Binding-site contacts:
Ligand atom C24 contacts residue ARG38 of chain 1.A at 3.6 Å.
Ligand atom C22 contacts residue PHE42 of chain 1.A at 3.7 Å (hydrophobic).
Ligand atom N1 contacts residue PRO65 of chain 1.A at 3.4 Å.
Ligand atom C15 contacts residue PHE42 of chain 1.A at 3.8 Å (hydrophobic).
Ligand atom C30 contacts residue ARG38 of chain 1.A at 3.6 Å.
Ligand atom N4 contacts residue SO41 of chain 1.C at 3.1 Å (h-bond).
Ligand atom C31 contacts residue ARG38 of chain 1.A at 3.8 Å.
Ligand atom C5 contacts residue LYS43 of chain 1.A at 3.4 Å.
Ligand atom C2 contacts residue GLU62 of chain 1.A at 3.7 Å.
Ligand atom C23 contacts residue THR41 of chain 1.A at 3.6 Å.
Ligand atom N25 contacts residue ARG38 of chain 1.A at 3.8 Å.
Ligand atom N3 contacts residue TYR45 of chain 1.A at 3.7 Å.
Ligand atom C33 contacts residue LEU72 of chain 1.A at 3.6 Å (hydrophobic).
Ligand atom C7 contacts residue TYR45 of chain 1.A at 3.6 Å (hydrophobic).
Ligand atom C32 contacts residue LEU72 of chain 1.A at 3.3 Å (hydrophobic).
Ligand atom O17 contacts residue PHE42 of chain 1.A at 3.3 Å.
Ligand atom C8 contacts residue TYR45 of chain 1.A at 3.4 Å (hydrophobic).
Ligand atom N1 contacts residue SO41 of chain 1.C at 3.3 Å (h-bond).
Ligand atom O17 contacts residue LYS43 of chain 1.A at 2.8 Å (salt-bridge).
Ligand atom N4 contacts residue TYR45 of chain 1.A at 3.8 Å.
Ligand atom C23 contacts residue PHE42 of chain 1.A at 3.8 Å (hydrophobic).
Ligand atom CL35 contacts residue MET39 of chain 1.A at 3.4 Å.
Ligand atom N26 contacts residue ARG38 of chain 1.A at 3.7 Å.
Ligand atom N1 contacts residue GLU62 of chain 1.A at 3.6 Å.
Ligand atom C2 contacts residue SO41 of chain 1.C at 3.7 Å.
Ligand atom C20 contacts residue PHE42 of chain 1.A at 3.8 Å (hydrophobic).
Ligand atom O13 contacts residue SO41 of chain 1.C at 3.5 Å (h-bond).
Ligand atom C28 contacts residue ARG38 of chain 1.A at 3.5 Å.
Ligand atom C2 contacts residue TYR45 of chain 1.A at 3.8 Å (hydrophobic).
Ligand atom CL36 contacts residue MET39 of chain 1.A at 3.7 Å.
Ligand atom N14 contacts residue PHE42 of chain 1.A at 3.4 Å.
Ligand atom N3 contacts residue LYS43 of chain 1.A at 3.3 Å (salt-bridge).
Ligand atom CL35 contacts residue ALA73 of chain 1.A at 3.6 Å.
Ligand atom CL35 contacts residue LEU72 of chain 1.A at 3.7 Å.
Ligand atom N3 contacts residue GLU62 of chain 1.A at 3.0 Å (salt-bridge).
Ligand atom C22 contacts residue THR41 of chain 1.A at 3.8 Å.
Ligand atom CL36 contacts residue VAL69 of chain 1.A at 3.2 Å.
Ligand atom C27 contacts residue ARG38 of chain 1.A at 3.5 Å.
Ligand atom C29 contacts residue ARG38 of chain 1.A at 3.8 Å.
Ligand atom N18 contacts residue PHE42 of chain 1.A at 3.9 Å.

Sequence of chain 1.A:
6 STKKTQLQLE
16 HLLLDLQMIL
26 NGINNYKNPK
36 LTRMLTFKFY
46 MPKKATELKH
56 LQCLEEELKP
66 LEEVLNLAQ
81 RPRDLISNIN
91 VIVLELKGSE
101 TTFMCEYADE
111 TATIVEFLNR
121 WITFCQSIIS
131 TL

A protein and the small-molecule ligand that binds it are described below.
Small molecule (SMILES): N=C(N)N[C@@H](C(=O)NCC(=O)N1CCC(c2cc(-c3cccc(Cl)c3Cl)n[nH]2)CC1)C1CCCCC1